Binding-site contacts:
Ligand atom C1 contacts residue ASN28 of chain 1.B at 1.5 Å.
Ligand atom C5 contacts residue ASN28 of chain 1.B at 3.8 Å.
Ligand atom C4 contacts residue ASN28 of chain 1.B at 4.3 Å.
Ligand atom C8 contacts residue ASN28 of chain 1.B at 4.3 Å.
Ligand atom C7 contacts residue GLY26 of chain 1.B at 4.2 Å.
Ligand atom O6 contacts residue GLY150 of chain 1.B at 3.7 Å.
Ligand atom C3 contacts residue ASN28 of chain 1.B at 3.9 Å.
Ligand atom O6 contacts residue ASN28 of chain 1.B at 4.2 Å.
Ligand atom C8 contacts residue GLY26 of chain 1.B at 3.1 Å.
Ligand atom C2 contacts residue ASN28 of chain 1.B at 2.7 Å.
Ligand atom N2 contacts residue ASN28 of chain 1.B at 3.1 Å (h-bond).
Ligand atom C5 contacts residue ALA149 of chain 1.B at 4.2 Å (hydrophobic).
Ligand atom O5 contacts residue ASN28 of chain 1.B at 2.4 Å (h-bond).
Ligand atom O5 contacts residue ALA149 of chain 1.B at 3.5 Å (h-bond).
Ligand atom O6 contacts residue ILE151 of chain 1.B at 3.4 Å.
Ligand atom C6 contacts residue ILE151 of chain 1.B at 4.0 Å (hydrophobic).
Ligand atom C7 contacts residue ASN28 of chain 1.B at 3.1 Å.
Ligand atom C6 contacts residue ALA149 of chain 1.B at 4.1 Å (hydrophobic).
Ligand atom O7 contacts residue ASN28 of chain 1.B at 2.8 Å (h-bond).

Sequence of chain 1.B:
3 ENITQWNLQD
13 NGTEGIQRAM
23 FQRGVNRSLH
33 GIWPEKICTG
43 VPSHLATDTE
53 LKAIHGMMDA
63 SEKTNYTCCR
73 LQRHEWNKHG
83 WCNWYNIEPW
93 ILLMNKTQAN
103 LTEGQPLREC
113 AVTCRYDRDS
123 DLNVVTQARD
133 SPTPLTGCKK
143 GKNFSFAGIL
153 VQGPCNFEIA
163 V

This small molecule binds to this protein.
Small molecule (SMILES): CC(=O)N[C@H]1[C@H](O[C@H]2[C@H](O)[C@@H](NC(C)=O)CO[C@@H]2CO)O[C@H](CO)[C@@H](O)[C@@H]1O